Binding-site contacts:
Ligand atom C3 contacts residue TYR192 of chain 1.T at 3.5 Å (hydrophobic).
Ligand atom C11 contacts residue CYS188 of chain 1.T at 3.3 Å (hydrophobic).
Ligand atom C11 contacts residue TYR192 of chain 1.T at 3.4 Å (hydrophobic).
Ligand atom C4 contacts residue TYR192 of chain 1.T at 3.5 Å (hydrophobic).
Ligand atom N2 contacts residue TRP143 of chain 1.T at 3.4 Å (h-bond).
Ligand atom N2 contacts residue MET114 of chain 1.P at 3.4 Å.
Ligand atom C3 contacts residue TYR185 of chain 1.T at 3.8 Å (hydrophobic).
Ligand atom N3 contacts residue MET114 of chain 1.P at 3.5 Å.
Ligand atom C9 contacts residue MET114 of chain 1.P at 3.7 Å (hydrophobic).
Ligand atom C2 contacts residue TYR89 of chain 1.T at 3.2 Å (hydrophobic).
Ligand atom N1 contacts residue SER142 of chain 1.T at 3.7 Å.
Ligand atom BR1 contacts residue THR144 of chain 1.T at 3.8 Å.
Ligand atom C12 contacts residue CYS188 of chain 1.T at 3.8 Å (hydrophobic).
Ligand atom C6 contacts residue THR144 of chain 1.T at 3.7 Å.
Ligand atom C8 contacts residue TRP143 of chain 1.T at 3.2 Å (hydrophobic).
Ligand atom N3 contacts residue THR144 of chain 1.T at 3.7 Å.
Ligand atom C6 contacts residue LEU112 of chain 1.P at 3.9 Å (hydrophobic).
Ligand atom N3 contacts residue TRP143 of chain 1.T at 3.9 Å.
Ligand atom C8 contacts residue MET114 of chain 1.P at 3.2 Å (hydrophobic).
Ligand atom N1 contacts residue TRP143 of chain 1.T at 2.7 Å (h-bond).
Ligand atom N1 contacts residue TYR89 of chain 1.T at 2.8 Å (h-bond).
Ligand atom BR1 contacts residue LEU102 of chain 1.P at 3.9 Å.
Ligand atom C12 contacts residue TYR192 of chain 1.T at 3.1 Å (hydrophobic).
Ligand atom C3 contacts residue TRP143 of chain 1.T at 3.5 Å (hydrophobic).
Ligand atom O1 contacts residue LEU112 of chain 1.P at 3.4 Å.
Ligand atom C1 contacts residue TRP143 of chain 1.T at 3.4 Å (hydrophobic).
Ligand atom O1 contacts residue ARG104 of chain 1.P at 3.9 Å.
Ligand atom C4 contacts residue TRP143 of chain 1.T at 3.8 Å (hydrophobic).
Ligand atom C5 contacts residue MET114 of chain 1.P at 3.7 Å (hydrophobic).
Ligand atom C5 contacts residue CYS187 of chain 1.T at 3.9 Å (hydrophobic).
Ligand atom C3 contacts residue TYR89 of chain 1.T at 3.1 Å (hydrophobic).
Ligand atom C9 contacts residue TRP143 of chain 1.T at 3.6 Å (hydrophobic).
Ligand atom C10 contacts residue LEU112 of chain 1.P at 3.6 Å (hydrophobic).
Ligand atom BR1 contacts residue ARG104 of chain 1.P at 3.5 Å.
Ligand atom C7 contacts residue TRP143 of chain 1.T at 3.5 Å (hydrophobic).
Ligand atom C11 contacts residue LEU112 of chain 1.P at 3.2 Å (hydrophobic).
Ligand atom C2 contacts residue TRP53 of chain 1.P at 3.9 Å (hydrophobic).
Ligand atom BR1 contacts residue LEU112 of chain 1.P at 3.3 Å.
Ligand atom C2 contacts residue TRP143 of chain 1.T at 3.4 Å (hydrophobic).
Ligand atom C7 contacts residue MET114 of chain 1.P at 3.5 Å (hydrophobic).

Sequence of chain 1.T:
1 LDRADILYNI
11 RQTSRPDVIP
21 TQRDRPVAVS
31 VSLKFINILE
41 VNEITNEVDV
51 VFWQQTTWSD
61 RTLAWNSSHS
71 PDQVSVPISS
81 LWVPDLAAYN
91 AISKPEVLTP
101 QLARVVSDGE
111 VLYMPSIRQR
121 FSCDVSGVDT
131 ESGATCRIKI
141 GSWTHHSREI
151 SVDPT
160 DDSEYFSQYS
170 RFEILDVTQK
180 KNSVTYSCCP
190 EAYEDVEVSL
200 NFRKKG

A protein and the small-molecule ligand that binds it are described below.
Small molecule (SMILES): CCOc1cc(N2CCCNCC2)cnc1Br

Sequence of chain 1.P:
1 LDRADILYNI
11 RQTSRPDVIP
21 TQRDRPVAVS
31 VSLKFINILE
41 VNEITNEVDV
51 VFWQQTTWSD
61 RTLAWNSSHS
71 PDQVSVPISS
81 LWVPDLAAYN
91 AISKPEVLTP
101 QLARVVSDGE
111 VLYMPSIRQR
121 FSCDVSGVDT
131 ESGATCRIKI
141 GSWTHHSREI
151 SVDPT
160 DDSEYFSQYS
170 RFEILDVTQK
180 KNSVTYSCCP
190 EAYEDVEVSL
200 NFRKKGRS